Sequence of chain 2.A:
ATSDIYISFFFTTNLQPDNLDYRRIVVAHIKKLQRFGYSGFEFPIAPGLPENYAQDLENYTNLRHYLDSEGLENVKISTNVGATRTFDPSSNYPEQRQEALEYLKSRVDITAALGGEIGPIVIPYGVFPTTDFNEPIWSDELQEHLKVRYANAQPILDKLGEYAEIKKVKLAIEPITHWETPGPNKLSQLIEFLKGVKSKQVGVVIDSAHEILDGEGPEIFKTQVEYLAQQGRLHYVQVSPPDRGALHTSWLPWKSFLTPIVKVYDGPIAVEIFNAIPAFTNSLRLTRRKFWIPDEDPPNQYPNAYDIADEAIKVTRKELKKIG

Binding-site contacts:
Ligand atom C2 contacts residue GLU183 of chain 2.A at 4.0 Å.
Ligand atom O1 contacts residue GLU183 of chain 2.A at 4.4 Å.
Ligand atom C2 contacts residue TYR134 of chain 2.A at 4.0 Å (hydrophobic).
Ligand atom C1 contacts residue GLU189 of chain 2.A at 3.5 Å.
Ligand atom O1 contacts residue ILE185 of chain 2.A at 4.0 Å.
Ligand atom O1 contacts residue ARG253 of chain 2.A at 3.7 Å.
Ligand atom O1 contacts residue HIS219 of chain 2.A at 3.2 Å (h-bond).
Ligand atom C1 contacts residue PHE283 of chain 2.A at 3.5 Å (hydrophobic).
Ligand atom C3 contacts residue TYR134 of chain 2.A at 3.8 Å (hydrophobic).
Ligand atom O2 contacts residue PHE16 of chain 2.A at 4.4 Å.
Ligand atom C1 contacts residue ILE185 of chain 2.A at 4.4 Å (hydrophobic).
Ligand atom C2 contacts residue ILE185 of chain 2.A at 3.9 Å (hydrophobic).
Ligand atom C4 contacts residue PRO129 of chain 2.A at 4.4 Å (hydrophobic).
Ligand atom O3 contacts residue PHE283 of chain 2.A at 4.0 Å.
Ligand atom O1 contacts residue TYR134 of chain 2.A at 4.4 Å.
Ligand atom O2 contacts residue PRO129 of chain 2.A at 4.3 Å.
Ligand atom O1 contacts residue GLU189 of chain 2.A at 2.9 Å (salt-bridge).
Ligand atom C3 contacts residue ASN87 of chain 2.A at 4.4 Å.
Ligand atom O3 contacts residue PHE289 of chain 2.A at 4.2 Å.
Ligand atom O2 contacts residue GLU183 of chain 2.A at 3.2 Å (salt-bridge).
Ligand atom O4 contacts residue ASN87 of chain 2.A at 2.8 Å (h-bond).
Ligand atom O2 contacts residue ASN87 of chain 2.A at 3.3 Å (h-bond).
Ligand atom O2 contacts residue ILE185 of chain 2.A at 4.3 Å.
Ligand atom C1 contacts residue TYR134 of chain 2.A at 4.2 Å (hydrophobic).
Ligand atom C4 contacts residue PHE16 of chain 2.A at 4.1 Å (hydrophobic).
Ligand atom O3 contacts residue TYR134 of chain 2.A at 3.8 Å.
Ligand atom O1 contacts residue PHE283 of chain 2.A at 4.0 Å.
Ligand atom O4 contacts residue PRO129 of chain 2.A at 3.0 Å.
Ligand atom C4 contacts residue ASN87 of chain 2.A at 3.1 Å.
Ligand atom O3 contacts residue PHE16 of chain 2.A at 4.3 Å.

A small-molecule ligand and the protein it binds are described below.
Small molecule (SMILES): O=C[C@H](O)[C@@H](O)[C@H](O)CO